Binding-site contacts:
Ligand atom C3 contacts residue CYS173 of chain 1.A at 4.1 Å (hydrophobic).
Ligand atom C7 contacts residue GLY196 of chain 1.A at 4.0 Å.
Ligand atom C3 contacts residue VAL191 of chain 1.A at 3.7 Å (hydrophobic).
Ligand atom O contacts residue GLN174 of chain 1.A at 4.0 Å.
Ligand atom N contacts residue ASP171 of chain 1.A at 2.8 Å (salt-bridge).
Ligand atom C3 contacts residue TRP193 of chain 1.A at 4.3 Å (hydrophobic).
Ligand atom C2 contacts residue TRP193 of chain 1.A at 4.0 Å (hydrophobic).
Ligand atom C5 contacts residue CYS173 of chain 1.A at 3.8 Å (hydrophobic).
Ligand atom C1 contacts residue SER172 of chain 1.A at 3.3 Å.
Ligand atom N contacts residue CYS197 of chain 1.A at 3.8 Å.
Ligand atom C8 contacts residue TRP193 of chain 1.A at 4.4 Å (hydrophobic).
Ligand atom C8 contacts residue GLY196 of chain 1.A at 3.6 Å.
Ligand atom C1 contacts residue GLY204 of chain 1.A at 4.0 Å.
Ligand atom C6 contacts residue GLN174 of chain 1.A at 3.9 Å.
Ligand atom C4 contacts residue CYS173 of chain 1.A at 3.7 Å (hydrophobic).
Ligand atom C8 contacts residue CYS173 of chain 1.A at 4.1 Å (hydrophobic).
Ligand atom C1 contacts residue TRP193 of chain 1.A at 3.6 Å (hydrophobic).
Ligand atom C6 contacts residue CYS197 of chain 1.A at 4.5 Å (hydrophobic).
Ligand atom C8 contacts residue SER172 of chain 1.A at 4.3 Å.
Ligand atom C8 contacts residue CYS197 of chain 1.A at 4.0 Å (hydrophobic).
Ligand atom O contacts residue CYS197 of chain 1.A at 4.4 Å.
Ligand atom N contacts residue GLY204 of chain 1.A at 4.4 Å.
Ligand atom C1 contacts residue GLY194 of chain 1.A at 4.2 Å.
Ligand atom C8 contacts residue GLY194 of chain 1.A at 4.2 Å.
Ligand atom C2 contacts residue SER172 of chain 1.A at 3.7 Å.
Ligand atom C5 contacts residue SER177 of chain 1.A at 4.0 Å.
Ligand atom C2 contacts residue GLY194 of chain 1.A at 4.1 Å.
Ligand atom N contacts residue GLY196 of chain 1.A at 3.0 Å (h-bond).
Ligand atom C4 contacts residue SER177 of chain 1.A at 3.8 Å.
Ligand atom C2 contacts residue GLY196 of chain 1.A at 4.3 Å.
Ligand atom C3 contacts residue SER172 of chain 1.A at 3.6 Å.
Ligand atom C4 contacts residue GLN174 of chain 1.A at 4.3 Å.
Ligand atom C4 contacts residue VAL191 of chain 1.A at 3.8 Å (hydrophobic).
Ligand atom C7 contacts residue GLY194 of chain 1.A at 4.0 Å.
Ligand atom N contacts residue SER172 of chain 1.A at 2.8 Å (h-bond).
Ligand atom C1 contacts residue GLY196 of chain 1.A at 4.0 Å.
Ligand atom C6 contacts residue CYS173 of chain 1.A at 4.0 Å (hydrophobic).
Ligand atom C1 contacts residue ASP171 of chain 1.A at 3.9 Å.
Ligand atom C5 contacts residue GLN174 of chain 1.A at 3.8 Å.
Ligand atom C2 contacts residue CYS173 of chain 1.A at 4.1 Å (hydrophobic).

Sequence of chain 1.A:
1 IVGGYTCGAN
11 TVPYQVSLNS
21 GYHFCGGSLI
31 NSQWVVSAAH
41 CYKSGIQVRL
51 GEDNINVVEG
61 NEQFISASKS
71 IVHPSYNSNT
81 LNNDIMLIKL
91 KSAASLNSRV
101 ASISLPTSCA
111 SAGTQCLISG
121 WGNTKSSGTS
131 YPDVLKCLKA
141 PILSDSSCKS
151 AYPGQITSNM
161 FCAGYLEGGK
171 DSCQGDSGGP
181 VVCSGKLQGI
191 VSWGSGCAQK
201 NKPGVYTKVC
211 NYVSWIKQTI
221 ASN

The small molecule below binds the protein below.
Small molecule (SMILES): COc1cccc(CN)c1